Sequence of chain 1.B:
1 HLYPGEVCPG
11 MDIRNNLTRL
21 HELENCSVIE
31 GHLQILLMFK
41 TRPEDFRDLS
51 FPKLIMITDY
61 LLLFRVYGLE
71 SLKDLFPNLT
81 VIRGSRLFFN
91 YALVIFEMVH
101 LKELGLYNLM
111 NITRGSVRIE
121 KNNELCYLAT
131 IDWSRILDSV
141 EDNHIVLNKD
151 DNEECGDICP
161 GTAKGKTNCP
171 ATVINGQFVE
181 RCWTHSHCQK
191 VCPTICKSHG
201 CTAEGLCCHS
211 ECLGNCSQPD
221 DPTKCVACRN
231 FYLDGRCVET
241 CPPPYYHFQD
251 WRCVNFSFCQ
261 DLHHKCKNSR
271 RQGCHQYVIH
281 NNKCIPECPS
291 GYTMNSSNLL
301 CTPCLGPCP

This small molecule binds to this protein.
Small molecule (SMILES): CC(=O)N[C@@H]1[C@@H](O)[C@H](O)[C@@H](CO)O[C@H]1O

Binding-site contacts:
Ligand atom O5 contacts residue ASN295 of chain 1.B at 2.3 Å (h-bond).
Ligand atom C3 contacts residue ASN295 of chain 1.B at 3.7 Å.
Ligand atom O6 contacts residue ASN295 of chain 1.B at 3.6 Å.
Ligand atom N2 contacts residue ASN295 of chain 1.B at 3.0 Å (h-bond).
Ligand atom C1 contacts residue ASN295 of chain 1.B at 1.4 Å.
Ligand atom O6 contacts residue SER296 of chain 1.B at 4.3 Å.
Ligand atom C4 contacts residue ASN295 of chain 1.B at 4.2 Å.
Ligand atom C6 contacts residue ASN295 of chain 1.B at 4.4 Å.
Ligand atom O6 contacts residue SER297 of chain 1.B at 3.7 Å.
Ligand atom C5 contacts residue ASN295 of chain 1.B at 3.7 Å.
Ligand atom C2 contacts residue ASN295 of chain 1.B at 2.5 Å.
Ligand atom C7 contacts residue ASN295 of chain 1.B at 4.2 Å.